Sequence of chain 1.A:
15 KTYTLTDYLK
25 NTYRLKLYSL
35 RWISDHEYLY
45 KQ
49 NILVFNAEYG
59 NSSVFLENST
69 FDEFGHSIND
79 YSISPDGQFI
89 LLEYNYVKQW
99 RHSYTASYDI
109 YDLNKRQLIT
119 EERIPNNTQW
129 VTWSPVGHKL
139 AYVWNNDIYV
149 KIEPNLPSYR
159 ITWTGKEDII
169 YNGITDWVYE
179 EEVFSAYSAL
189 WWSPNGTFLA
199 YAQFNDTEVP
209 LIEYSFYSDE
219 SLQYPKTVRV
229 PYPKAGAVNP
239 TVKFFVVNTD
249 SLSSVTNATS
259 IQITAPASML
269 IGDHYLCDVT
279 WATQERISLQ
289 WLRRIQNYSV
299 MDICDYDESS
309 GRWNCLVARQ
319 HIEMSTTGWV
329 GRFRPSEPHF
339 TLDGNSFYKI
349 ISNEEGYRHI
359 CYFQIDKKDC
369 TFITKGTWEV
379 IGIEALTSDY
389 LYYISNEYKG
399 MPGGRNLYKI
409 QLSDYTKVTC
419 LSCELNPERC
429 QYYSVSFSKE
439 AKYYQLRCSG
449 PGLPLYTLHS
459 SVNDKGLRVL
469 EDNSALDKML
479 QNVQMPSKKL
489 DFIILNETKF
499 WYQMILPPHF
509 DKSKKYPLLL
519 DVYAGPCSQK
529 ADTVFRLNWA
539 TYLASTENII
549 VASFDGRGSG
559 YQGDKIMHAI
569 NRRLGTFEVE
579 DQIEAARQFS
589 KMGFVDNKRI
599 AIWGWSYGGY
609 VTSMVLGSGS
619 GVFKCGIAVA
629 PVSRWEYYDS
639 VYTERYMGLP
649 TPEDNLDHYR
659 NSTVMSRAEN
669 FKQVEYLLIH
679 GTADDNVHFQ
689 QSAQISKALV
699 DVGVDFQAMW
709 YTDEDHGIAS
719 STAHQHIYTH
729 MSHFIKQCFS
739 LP

This small molecule binds to this protein.
Small molecule (SMILES): CC(=O)N[C@@H]1[C@@H](O)[C@H](O)[C@@H](CO)O[C@H]1O

Binding-site contacts:
Ligand atom O6 contacts residue GLN282 of chain 1.A at 4.0 Å.
Ligand atom C1 contacts residue GLN282 of chain 1.A at 4.2 Å.
Ligand atom C3 contacts residue ASN193 of chain 1.A at 3.9 Å.
Ligand atom C6 contacts residue GLN282 of chain 1.A at 4.4 Å.
Ligand atom C5 contacts residue THR195 of chain 1.A at 3.5 Å.
Ligand atom C6 contacts residue THR195 of chain 1.A at 4.4 Å.
Ligand atom C3 contacts residue THR195 of chain 1.A at 4.2 Å.
Ligand atom C1 contacts residue THR195 of chain 1.A at 3.2 Å.
Ligand atom N2 contacts residue ASN193 of chain 1.A at 3.1 Å (h-bond).
Ligand atom C2 contacts residue THR195 of chain 1.A at 3.9 Å.
Ligand atom C6 contacts residue GLU283 of chain 1.A at 4.0 Å.
Ligand atom C1 contacts residue ASN193 of chain 1.A at 1.4 Å.
Ligand atom C4 contacts residue ASN193 of chain 1.A at 4.3 Å.
Ligand atom C2 contacts residue ASN193 of chain 1.A at 2.5 Å.
Ligand atom O5 contacts residue THR195 of chain 1.A at 3.6 Å.
Ligand atom O7 contacts residue ASN193 of chain 1.A at 3.9 Å.
Ligand atom C5 contacts residue ASN193 of chain 1.A at 3.6 Å.
Ligand atom O6 contacts residue GLU283 of chain 1.A at 3.3 Å.
Ligand atom C4 contacts residue THR195 of chain 1.A at 4.3 Å.
Ligand atom N2 contacts residue THR195 of chain 1.A at 3.9 Å.
Ligand atom O5 contacts residue ASN193 of chain 1.A at 2.4 Å (h-bond).
Ligand atom C7 contacts residue ASN193 of chain 1.A at 3.8 Å.
Ligand atom O5 contacts residue GLN282 of chain 1.A at 3.7 Å.